A protein and the small-molecule ligand that binds it are described below.
Small molecule (SMILES): Cc1cc(CCCCCCCOc2ccc(C3=N[C@@H](C)CO3)cc2Cl)on1

Sequence of chain 8.C:
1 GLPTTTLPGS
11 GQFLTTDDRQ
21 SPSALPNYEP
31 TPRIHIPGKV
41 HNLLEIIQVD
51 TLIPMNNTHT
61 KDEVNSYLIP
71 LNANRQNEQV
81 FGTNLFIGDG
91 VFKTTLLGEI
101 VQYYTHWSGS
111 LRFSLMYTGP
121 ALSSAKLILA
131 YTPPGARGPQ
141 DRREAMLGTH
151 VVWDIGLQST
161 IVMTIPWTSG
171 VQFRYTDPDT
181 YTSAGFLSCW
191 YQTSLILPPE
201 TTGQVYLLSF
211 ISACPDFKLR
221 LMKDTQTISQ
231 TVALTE

Binding-site contacts:
Ligand atom CM1 contacts residue CYS199 of chain 8.A at 3.8 Å (hydrophobic).
Ligand atom C6C contacts residue VAL191 of chain 8.A at 3.3 Å (hydrophobic).
Ligand atom C31 contacts residue VAL176 of chain 8.A at 3.3 Å (hydrophobic).
Ligand atom C2C contacts residue VAL188 of chain 8.A at 2.8 Å (hydrophobic).
Ligand atom C3B contacts residue LEU106 of chain 8.A at 3.8 Å (hydrophobic).
Ligand atom N2 contacts residue PRO174 of chain 8.A at 3.7 Å.
Ligand atom N2 contacts residue ALA24 of chain 8.C at 3.1 Å.
Ligand atom O1B contacts residue MET221 of chain 8.A at 3.8 Å.
Ligand atom C5 contacts residue PHE186 of chain 8.A at 3.7 Å (hydrophobic).
Ligand atom O1 contacts residue TYR152 of chain 8.A at 3.9 Å.
Ligand atom C5A contacts residue VAL122 of chain 8.A at 3.9 Å (hydrophobic).
Ligand atom C7C contacts residue TYR128 of chain 8.A at 3.5 Å (hydrophobic).
Ligand atom CL1 contacts residue ASN105 of chain 8.A at 3.3 Å.
Ligand atom O1 contacts residue PHE186 of chain 8.A at 3.8 Å.
Ligand atom O1A contacts residue VAL122 of chain 8.A at 4.0 Å.
Ligand atom C3C contacts residue TYR128 of chain 8.A at 3.6 Å (hydrophobic).
Ligand atom N3A contacts residue ASN219 of chain 8.A at 3.4 Å (h-bond).
Ligand atom C4 contacts residue TYR152 of chain 8.A at 3.7 Å (hydrophobic).
Ligand atom C3 contacts residue PHE186 of chain 8.A at 3.9 Å (hydrophobic).
Ligand atom C4B contacts residue LEU106 of chain 8.A at 3.7 Å (hydrophobic).
Ligand atom C3B contacts residue TYR197 of chain 8.A at 3.3 Å (hydrophobic).
Ligand atom C3 contacts residue PRO174 of chain 8.A at 3.7 Å (hydrophobic).
Ligand atom C4C contacts residue TYR152 of chain 8.A at 3.9 Å (hydrophobic).
Ligand atom C5C contacts residue TYR128 of chain 8.A at 3.7 Å (hydrophobic).
Ligand atom C5C contacts residue ILE104 of chain 8.A at 4.0 Å (hydrophobic).
Ligand atom O1 contacts residue VAL188 of chain 8.A at 3.8 Å.
Ligand atom C31 contacts residue SER175 of chain 8.A at 3.5 Å.
Ligand atom C4A contacts residue ASN198 of chain 8.A at 3.9 Å.
Ligand atom C1C contacts residue TYR152 of chain 8.A at 3.9 Å (hydrophobic).
Ligand atom C5 contacts residue TYR152 of chain 8.A at 3.6 Å (hydrophobic).
Ligand atom C4 contacts residue PHE186 of chain 8.A at 3.7 Å (hydrophobic).
Ligand atom O1 contacts residue ALA24 of chain 8.C at 3.4 Å.
Ligand atom N2 contacts residue PHE186 of chain 8.A at 4.0 Å.
Ligand atom C5A contacts residue CYS199 of chain 8.A at 3.9 Å (hydrophobic).
Ligand atom C3C contacts residue VAL188 of chain 8.A at 3.3 Å (hydrophobic).
Ligand atom C2B contacts residue TYR197 of chain 8.A at 3.3 Å (hydrophobic).
Ligand atom C31 contacts residue ALA150 of chain 8.A at 3.5 Å (hydrophobic).
Ligand atom C31 contacts residue PRO174 of chain 8.A at 3.3 Å (hydrophobic).
Ligand atom CL1 contacts residue MET221 of chain 8.A at 3.8 Å.
Ligand atom CL1 contacts residue ILE104 of chain 8.A at 3.6 Å.

Sequence of chain 8.A:
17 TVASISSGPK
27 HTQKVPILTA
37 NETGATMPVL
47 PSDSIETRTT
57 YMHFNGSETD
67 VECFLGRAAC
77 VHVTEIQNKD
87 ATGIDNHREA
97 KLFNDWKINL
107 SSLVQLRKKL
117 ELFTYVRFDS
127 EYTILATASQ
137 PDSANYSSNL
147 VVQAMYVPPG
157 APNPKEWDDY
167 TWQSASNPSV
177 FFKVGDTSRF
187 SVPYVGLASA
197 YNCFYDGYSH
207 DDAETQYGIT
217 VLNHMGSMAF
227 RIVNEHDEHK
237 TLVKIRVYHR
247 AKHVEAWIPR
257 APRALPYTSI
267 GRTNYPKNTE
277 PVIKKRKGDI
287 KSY

Sequence of chain 9.C:
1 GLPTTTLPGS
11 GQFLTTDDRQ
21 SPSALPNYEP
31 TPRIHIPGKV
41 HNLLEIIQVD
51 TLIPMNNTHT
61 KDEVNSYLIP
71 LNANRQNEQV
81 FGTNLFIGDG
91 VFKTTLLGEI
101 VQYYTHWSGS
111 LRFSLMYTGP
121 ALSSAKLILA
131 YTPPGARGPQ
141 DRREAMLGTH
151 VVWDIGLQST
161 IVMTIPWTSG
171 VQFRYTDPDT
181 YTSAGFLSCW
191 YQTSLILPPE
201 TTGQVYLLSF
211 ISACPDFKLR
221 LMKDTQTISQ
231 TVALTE